The protein below binds the small molecule below.
Small molecule (SMILES): O=P(O)(O)OC[C@@H](O)[C@H]1O[C@](O)(CO)[C@@H](O)[C@@H]1O

Binding-site contacts:
Ligand atom O4 contacts residue TYR105 of chain 1.A at 2.6 Å (h-bond).
Ligand atom O2 contacts residue PHE205 of chain 1.A at 3.5 Å.
Ligand atom O1 contacts residue GLN271 of chain 1.A at 3.6 Å (h-bond).
Ligand atom O15 contacts residue SER150 of chain 1.A at 2.7 Å (h-bond).
Ligand atom O13 contacts residue SER39 of chain 1.A at 3.2 Å (h-bond).
Ligand atom O13 contacts residue GLY40 of chain 1.A at 3.1 Å (h-bond).
Ligand atom O14 contacts residue GLY187 of chain 1.A at 2.9 Å (h-bond).
Ligand atom O15 contacts residue GLY187 of chain 1.A at 3.4 Å.
Ligand atom C1 contacts residue ASP208 of chain 1.A at 3.4 Å.
Ligand atom O7 contacts residue SER39 of chain 1.A at 2.9 Å (h-bond).
Ligand atom O6 contacts residue SER39 of chain 1.A at 3.0 Å (h-bond).
Ligand atom O3 contacts residue GLU231 of chain 1.A at 2.6 Å (salt-bridge).
Ligand atom C4 contacts residue TYR105 of chain 1.A at 3.6 Å (hydrophobic).
Ligand atom O13 contacts residue GLY151 of chain 1.A at 2.8 Å (h-bond).
Ligand atom C5 contacts residue SER11 of chain 1.A at 3.5 Å.
Ligand atom P12 contacts residue GLY151 of chain 1.A at 3.6 Å.
Ligand atom O4 contacts residue GLY61 of chain 1.A at 3.0 Å.
Ligand atom O2 contacts residue ASP208 of chain 1.A at 2.7 Å (salt-bridge).
Ligand atom O7 contacts residue GLY38 of chain 1.A at 3.4 Å.
Ligand atom O6 contacts residue THR62 of chain 1.A at 3.0 Å (h-bond).
Ligand atom O1 contacts residue HIS207 of chain 1.A at 3.1 Å (h-bond).
Ligand atom C6 contacts residue THR152 of chain 1.A at 3.6 Å.
Ligand atom O15 contacts residue GLY151 of chain 1.A at 3.3 Å (h-bond).
Ligand atom C3 contacts residue GLU231 of chain 1.A at 3.5 Å.
Ligand atom C1 contacts residue THR13 of chain 1.A at 3.6 Å.
Ligand atom O3 contacts residue GLN271 of chain 1.A at 3.2 Å (h-bond).
Ligand atom C3 contacts residue TYR105 of chain 1.A at 3.4 Å (hydrophobic).
Ligand atom O2 contacts residue HIS207 of chain 1.A at 3.5 Å (h-bond).
Ligand atom O4 contacts residue THR62 of chain 1.A at 3.2 Å (h-bond).
Ligand atom O14 contacts residue GLY38 of chain 1.A at 3.7 Å.
Ligand atom O6 contacts residue GLY61 of chain 1.A at 3.3 Å.
Ligand atom O4 contacts residue GLU231 of chain 1.A at 2.6 Å (salt-bridge).
Ligand atom C4 contacts residue GLU231 of chain 1.A at 3.2 Å.
Ligand atom O1 contacts residue ASP208 of chain 1.A at 2.6 Å (salt-bridge).
Ligand atom O15 contacts residue THR152 of chain 1.A at 2.7 Å (h-bond).
Ligand atom O3 contacts residue HIS207 of chain 1.A at 2.8 Å (h-bond).
Ligand atom O3 contacts residue TYR105 of chain 1.A at 3.5 Å (h-bond).
Ligand atom O1 contacts residue THR13 of chain 1.A at 3.6 Å.
Ligand atom O13 contacts residue SER150 of chain 1.A at 3.4 Å.
Ligand atom C2 contacts residue ASP208 of chain 1.A at 3.6 Å.

Sequence of chain 1.A:
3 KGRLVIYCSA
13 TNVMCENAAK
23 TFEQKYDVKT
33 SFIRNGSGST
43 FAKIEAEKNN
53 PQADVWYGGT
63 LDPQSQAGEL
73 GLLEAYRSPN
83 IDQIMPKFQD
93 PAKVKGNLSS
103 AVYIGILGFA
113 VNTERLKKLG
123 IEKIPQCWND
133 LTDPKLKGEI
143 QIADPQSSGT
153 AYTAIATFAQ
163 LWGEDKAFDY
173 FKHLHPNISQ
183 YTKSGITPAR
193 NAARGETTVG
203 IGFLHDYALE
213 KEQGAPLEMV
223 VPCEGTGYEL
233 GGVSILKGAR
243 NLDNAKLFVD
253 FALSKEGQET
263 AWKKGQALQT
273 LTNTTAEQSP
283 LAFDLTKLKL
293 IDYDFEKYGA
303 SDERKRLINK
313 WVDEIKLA